Sequence of chain 1.D:
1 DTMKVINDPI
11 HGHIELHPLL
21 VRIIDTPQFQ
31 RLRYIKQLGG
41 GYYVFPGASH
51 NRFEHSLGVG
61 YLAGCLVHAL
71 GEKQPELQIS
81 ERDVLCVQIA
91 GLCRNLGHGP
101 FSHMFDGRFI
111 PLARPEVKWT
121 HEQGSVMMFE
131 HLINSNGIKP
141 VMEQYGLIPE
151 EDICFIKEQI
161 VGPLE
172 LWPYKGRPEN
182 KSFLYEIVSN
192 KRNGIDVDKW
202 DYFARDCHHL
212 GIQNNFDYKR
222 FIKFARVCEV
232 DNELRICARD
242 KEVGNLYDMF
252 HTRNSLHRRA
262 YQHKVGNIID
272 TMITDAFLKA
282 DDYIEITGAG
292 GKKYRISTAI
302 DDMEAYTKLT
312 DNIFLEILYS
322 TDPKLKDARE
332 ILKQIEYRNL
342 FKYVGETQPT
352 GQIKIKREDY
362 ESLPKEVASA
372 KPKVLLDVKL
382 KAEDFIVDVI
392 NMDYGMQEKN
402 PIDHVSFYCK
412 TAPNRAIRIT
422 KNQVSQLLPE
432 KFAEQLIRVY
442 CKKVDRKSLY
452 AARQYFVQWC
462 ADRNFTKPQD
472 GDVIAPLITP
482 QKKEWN

The protein below binds the small molecule below.
Small molecule (SMILES): Nc1nc2c(ncn2[C@H]2C[C@H](O)[C@@H](CO[P](=O)(O)O[P](=O)(O)OP(=O)(O)O)O2)c(=O)[nH]1

Sequence of chain 1.C:
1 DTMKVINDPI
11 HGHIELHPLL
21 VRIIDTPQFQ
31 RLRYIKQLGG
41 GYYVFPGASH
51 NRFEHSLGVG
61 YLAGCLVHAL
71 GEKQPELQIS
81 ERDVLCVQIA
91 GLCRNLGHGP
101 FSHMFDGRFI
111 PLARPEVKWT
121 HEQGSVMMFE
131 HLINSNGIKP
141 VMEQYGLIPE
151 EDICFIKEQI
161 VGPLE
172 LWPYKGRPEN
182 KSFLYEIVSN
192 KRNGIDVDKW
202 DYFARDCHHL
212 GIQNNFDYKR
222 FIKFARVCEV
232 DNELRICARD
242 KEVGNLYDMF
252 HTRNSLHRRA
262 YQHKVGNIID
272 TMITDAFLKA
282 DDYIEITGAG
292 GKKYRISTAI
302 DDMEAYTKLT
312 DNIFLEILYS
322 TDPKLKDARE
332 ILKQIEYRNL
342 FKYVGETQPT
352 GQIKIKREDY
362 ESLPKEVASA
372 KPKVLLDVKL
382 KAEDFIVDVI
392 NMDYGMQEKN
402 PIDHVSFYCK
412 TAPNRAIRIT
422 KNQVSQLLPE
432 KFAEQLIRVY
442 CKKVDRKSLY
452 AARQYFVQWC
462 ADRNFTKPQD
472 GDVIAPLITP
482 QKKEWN

Binding-site contacts:
Ligand atom O2B contacts residue VAL266 of chain 1.A at 3.3 Å.
Ligand atom C8 contacts residue VAL44 of chain 1.A at 3.2 Å (hydrophobic).
Ligand atom O2A contacts residue ARG339 of chain 1.A at 3.3 Å (salt-bridge).
Ligand atom N2 contacts residue ASP25 of chain 1.D at 2.8 Å (salt-bridge).
Ligand atom C8 contacts residue TYR43 of chain 1.A at 3.1 Å (hydrophobic).
Ligand atom O1G contacts residue LYS411 of chain 1.C at 3.3 Å (salt-bridge).
Ligand atom C3' contacts residue DGT1 of chain 1.O at 3.5 Å.
Ligand atom O1B contacts residue MG1 of chain 1.P at 1.6 Å.
Ligand atom O3B contacts residue LYS343 of chain 1.A at 3.4 Å (salt-bridge).
Ligand atom O4' contacts residue ARG339 of chain 1.A at 3.2 Å (salt-bridge).
Ligand atom O3B contacts residue MG1 of chain 1.P at 3.4 Å.
Ligand atom O2G contacts residue LYS4 of chain 1.D at 3.1 Å (salt-bridge).
Ligand atom PG contacts residue MG1 of chain 1.P at 3.2 Å.
Ligand atom N2 contacts residue ARG339 of chain 1.A at 3.4 Å (salt-bridge).
Ligand atom C2 contacts residue ARG339 of chain 1.A at 3.3 Å.
Ligand atom O1G contacts residue LYS343 of chain 1.A at 3.2 Å (salt-bridge).
Ligand atom O3A contacts residue MG1 of chain 1.P at 3.4 Å.
Ligand atom O6 contacts residue GLN30 of chain 1.D at 3.0 Å (h-bond).
Ligand atom PG contacts residue LYS4 of chain 1.D at 3.2 Å.
Ligand atom O2G contacts residue LYS411 of chain 1.C at 2.9 Å (salt-bridge).
Ligand atom O3G contacts residue LYS4 of chain 1.D at 2.4 Å (salt-bridge).
Ligand atom O1B contacts residue DGT1 of chain 1.O at 2.7 Å (h-bond).
Ligand atom PB contacts residue MG1 of chain 1.P at 2.8 Å.
Ligand atom C2' contacts residue VAL5 of chain 1.D at 3.5 Å (hydrophobic).
Ligand atom O5' contacts residue ARG339 of chain 1.A at 3.0 Å (salt-bridge).
Ligand atom C4 contacts residue ARG339 of chain 1.A at 3.2 Å.
Ligand atom N3 contacts residue ARG339 of chain 1.A at 3.3 Å (salt-bridge).
Ligand atom O1A contacts residue DGT1 of chain 1.O at 2.8 Å (h-bond).
Ligand atom C1' contacts residue VAL44 of chain 1.A at 3.4 Å (hydrophobic).
Ligand atom O6 contacts residue ARG33 of chain 1.D at 3.2 Å (salt-bridge).
Ligand atom O2G contacts residue DGT1 of chain 1.O at 2.9 Å (h-bond).
Ligand atom N7 contacts residue ARG33 of chain 1.D at 3.3 Å (salt-bridge).
Ligand atom PA contacts residue MG1 of chain 1.P at 3.2 Å.
Ligand atom O2A contacts residue LYS4 of chain 1.D at 3.4 Å.
Ligand atom O1A contacts residue LYS4 of chain 1.D at 2.9 Å (salt-bridge).
Ligand atom O2G contacts residue MG1 of chain 1.P at 2.0 Å.
Ligand atom O1A contacts residue MG1 of chain 1.P at 2.0 Å.
Ligand atom N1 contacts residue ASP25 of chain 1.D at 2.7 Å (salt-bridge).
Ligand atom O3' contacts residue DGT1 of chain 1.O at 2.5 Å (h-bond).
Ligand atom N7 contacts residue TYR43 of chain 1.A at 3.1 Å (h-bond).

Sequence of chain 1.A:
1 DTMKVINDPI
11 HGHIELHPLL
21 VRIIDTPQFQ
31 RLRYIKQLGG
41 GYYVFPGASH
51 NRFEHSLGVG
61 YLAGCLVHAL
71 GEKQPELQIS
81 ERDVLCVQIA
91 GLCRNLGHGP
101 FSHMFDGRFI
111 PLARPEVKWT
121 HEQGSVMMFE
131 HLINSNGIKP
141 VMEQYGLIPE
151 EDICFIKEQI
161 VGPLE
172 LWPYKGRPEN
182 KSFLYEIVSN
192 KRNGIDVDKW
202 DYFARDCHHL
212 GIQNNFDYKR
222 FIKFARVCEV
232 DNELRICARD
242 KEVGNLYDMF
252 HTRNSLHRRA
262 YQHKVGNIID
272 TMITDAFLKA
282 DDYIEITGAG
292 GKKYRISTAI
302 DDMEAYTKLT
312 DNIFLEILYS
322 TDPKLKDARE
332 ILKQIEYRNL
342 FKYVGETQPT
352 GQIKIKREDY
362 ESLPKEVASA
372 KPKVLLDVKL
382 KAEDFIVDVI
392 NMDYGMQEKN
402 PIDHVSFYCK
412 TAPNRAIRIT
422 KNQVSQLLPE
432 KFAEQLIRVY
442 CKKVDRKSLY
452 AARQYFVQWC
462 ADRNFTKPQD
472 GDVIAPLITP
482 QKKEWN